Binding-site contacts:
Ligand atom C3 contacts residue ASN1074 of chain 1.C at 3.8 Å.
Ligand atom C5 contacts residue ASN1074 of chain 1.C at 3.7 Å.
Ligand atom C2 contacts residue ASN1074 of chain 1.C at 2.5 Å.
Ligand atom O3 contacts residue ALA706 of chain 1.C at 3.3 Å.
Ligand atom O6 contacts residue ASN1074 of chain 1.C at 3.9 Å.
Ligand atom C1 contacts residue ASN1074 of chain 1.C at 1.4 Å.
Ligand atom C3 contacts residue ALA706 of chain 1.C at 4.4 Å (hydrophobic).
Ligand atom N2 contacts residue ASN1074 of chain 1.C at 2.9 Å (h-bond).
Ligand atom C7 contacts residue ASN1074 of chain 1.C at 3.6 Å.
Ligand atom O5 contacts residue ASN1074 of chain 1.C at 2.4 Å (h-bond).
Ligand atom O6 contacts residue GLU1072 of chain 1.C at 3.8 Å.
Ligand atom C4 contacts residue ASN1074 of chain 1.C at 4.3 Å.
Ligand atom C8 contacts residue ASN1074 of chain 1.C at 3.8 Å.
Ligand atom O7 contacts residue ASN1074 of chain 1.C at 4.4 Å.

A protein and the small-molecule ligand that binds it are described below.
Small molecule (SMILES): CC(=O)N[C@@H]1[C@@H](O)[C@H](O)[C@@H](CO)O[C@H]1O

Sequence of chain 1.C:
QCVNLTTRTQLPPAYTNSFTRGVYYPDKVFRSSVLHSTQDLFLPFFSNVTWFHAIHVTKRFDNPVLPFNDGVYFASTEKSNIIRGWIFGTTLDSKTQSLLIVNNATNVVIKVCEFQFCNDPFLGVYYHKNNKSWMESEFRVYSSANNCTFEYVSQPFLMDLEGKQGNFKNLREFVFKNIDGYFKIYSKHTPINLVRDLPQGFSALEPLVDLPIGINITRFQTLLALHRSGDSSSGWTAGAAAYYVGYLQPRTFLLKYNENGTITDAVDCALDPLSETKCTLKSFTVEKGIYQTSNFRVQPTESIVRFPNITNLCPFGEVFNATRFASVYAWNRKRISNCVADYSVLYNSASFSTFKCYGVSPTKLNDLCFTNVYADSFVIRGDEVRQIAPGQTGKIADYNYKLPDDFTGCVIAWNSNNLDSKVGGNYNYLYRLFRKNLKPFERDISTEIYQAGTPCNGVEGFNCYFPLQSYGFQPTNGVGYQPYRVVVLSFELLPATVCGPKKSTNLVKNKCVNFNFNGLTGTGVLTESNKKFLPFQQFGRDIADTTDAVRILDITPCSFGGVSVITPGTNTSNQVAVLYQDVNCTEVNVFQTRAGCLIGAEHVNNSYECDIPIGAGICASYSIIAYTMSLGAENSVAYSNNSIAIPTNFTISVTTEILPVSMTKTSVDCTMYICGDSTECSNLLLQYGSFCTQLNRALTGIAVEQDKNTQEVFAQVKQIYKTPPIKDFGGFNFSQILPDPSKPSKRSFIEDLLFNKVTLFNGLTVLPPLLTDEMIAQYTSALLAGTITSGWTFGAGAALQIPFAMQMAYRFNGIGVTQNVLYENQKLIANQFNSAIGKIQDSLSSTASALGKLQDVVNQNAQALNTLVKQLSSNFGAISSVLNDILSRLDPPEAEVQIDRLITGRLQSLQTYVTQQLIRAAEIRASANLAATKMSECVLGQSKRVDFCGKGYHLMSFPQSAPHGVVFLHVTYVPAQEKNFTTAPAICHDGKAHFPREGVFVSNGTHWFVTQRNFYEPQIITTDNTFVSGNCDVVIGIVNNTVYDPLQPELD